A protein and the small-molecule ligand that binds it are described below.
Small molecule (SMILES): CC(=O)N[C@H]1[C@H](O[C@H]2[C@H](O)[C@@H](NC(C)=O)CO[C@@H]2CO)O[C@H](CO)[C@@H](O[C@@H]2O[C@H](CO[C@H]3O[C@H](CO)[C@@H](O)[C@H](O)[C@@H]3O[C@@H]3O[C@H](CO)[C@@H](O)[C@H](O)[C@H]3NC(C)=O)[C@@H](O)[C@H](O[C@H]3O[C@H](CO)[C@@H](O)[C@H](O)[C@@H]3O[C@@H]3O[C@H](CO)[C@@H](O)[C@H](O)[C@H]3NC(C)=O)[C@@H]2O)[C@@H]1O

Binding-site contacts:
Ligand atom C6 contacts residue PHE243 of chain 1.B at 3.9 Å (hydrophobic).
Ligand atom C6 contacts residue GLN295 of chain 1.B at 3.4 Å.
Ligand atom C1 contacts residue ASN297 of chain 1.B at 1.4 Å.
Ligand atom O4 contacts residue VAL264 of chain 1.B at 3.7 Å.
Ligand atom C5 contacts residue ASN297 of chain 1.B at 3.7 Å.
Ligand atom C1 contacts residue PHE241 of chain 1.B at 3.7 Å (hydrophobic).
Ligand atom N2 contacts residue ASN297 of chain 1.B at 2.9 Å (h-bond).
Ligand atom C5 contacts residue PHE243 of chain 1.B at 3.6 Å (hydrophobic).
Ligand atom C7 contacts residue ASN297 of chain 1.B at 3.3 Å.
Ligand atom C3 contacts residue ASP265 of chain 1.B at 3.6 Å.
Ligand atom C6 contacts residue THR260 of chain 1.B at 3.7 Å.
Ligand atom C8 contacts residue PHE241 of chain 1.B at 3.9 Å (hydrophobic).
Ligand atom O5 contacts residue VAL264 of chain 1.B at 3.9 Å.
Ligand atom O6 contacts residue PHE243 of chain 1.B at 3.8 Å.
Ligand atom C3 contacts residue PHE241 of chain 1.B at 3.8 Å (hydrophobic).
Ligand atom O3 contacts residue ASP265 of chain 1.B at 3.9 Å.
Ligand atom O7 contacts residue VAL264 of chain 1.B at 3.5 Å.
Ligand atom O7 contacts residue ASN297 of chain 1.B at 3.3 Å (h-bond).
Ligand atom C8 contacts residue ARG301 of chain 1.B at 3.8 Å.
Ligand atom C6 contacts residue PHE243 of chain 1.B at 3.8 Å (hydrophobic).
Ligand atom O5 contacts residue ASN297 of chain 1.B at 2.3 Å (h-bond).
Ligand atom O7 contacts residue ARG301 of chain 1.B at 3.0 Å (salt-bridge).
Ligand atom C6 contacts residue PHE241 of chain 1.B at 3.7 Å (hydrophobic).
Ligand atom C2 contacts residue PHE241 of chain 1.B at 3.7 Å (hydrophobic).
Ligand atom C7 contacts residue ARG301 of chain 1.B at 3.8 Å.
Ligand atom C1 contacts residue PHE243 of chain 1.B at 3.8 Å (hydrophobic).
Ligand atom C3 contacts residue ASN297 of chain 1.B at 3.7 Å.
Ligand atom O5 contacts residue PHE241 of chain 1.B at 3.9 Å.
Ligand atom O6 contacts residue PHE241 of chain 1.B at 3.9 Å.
Ligand atom N2 contacts residue ASP265 of chain 1.B at 2.7 Å (salt-bridge).
Ligand atom C8 contacts residue ASP265 of chain 1.B at 3.4 Å.
Ligand atom C4 contacts residue PHE241 of chain 1.B at 3.9 Å (hydrophobic).
Ligand atom C2 contacts residue PHE243 of chain 1.B at 3.8 Å (hydrophobic).
Ligand atom C1 contacts residue PHE243 of chain 1.B at 3.7 Å (hydrophobic).
Ligand atom C8 contacts residue LYS334 of chain 1.B at 3.8 Å.
Ligand atom C2 contacts residue ASN297 of chain 1.B at 2.4 Å.
Ligand atom C2 contacts residue ASP265 of chain 1.B at 3.6 Å.
Ligand atom C5 contacts residue GLN295 of chain 1.B at 4.0 Å.
Ligand atom C7 contacts residue ASP265 of chain 1.B at 3.5 Å.
Ligand atom O5 contacts residue PHE243 of chain 1.B at 4.0 Å.

Sequence of chain 1.B:
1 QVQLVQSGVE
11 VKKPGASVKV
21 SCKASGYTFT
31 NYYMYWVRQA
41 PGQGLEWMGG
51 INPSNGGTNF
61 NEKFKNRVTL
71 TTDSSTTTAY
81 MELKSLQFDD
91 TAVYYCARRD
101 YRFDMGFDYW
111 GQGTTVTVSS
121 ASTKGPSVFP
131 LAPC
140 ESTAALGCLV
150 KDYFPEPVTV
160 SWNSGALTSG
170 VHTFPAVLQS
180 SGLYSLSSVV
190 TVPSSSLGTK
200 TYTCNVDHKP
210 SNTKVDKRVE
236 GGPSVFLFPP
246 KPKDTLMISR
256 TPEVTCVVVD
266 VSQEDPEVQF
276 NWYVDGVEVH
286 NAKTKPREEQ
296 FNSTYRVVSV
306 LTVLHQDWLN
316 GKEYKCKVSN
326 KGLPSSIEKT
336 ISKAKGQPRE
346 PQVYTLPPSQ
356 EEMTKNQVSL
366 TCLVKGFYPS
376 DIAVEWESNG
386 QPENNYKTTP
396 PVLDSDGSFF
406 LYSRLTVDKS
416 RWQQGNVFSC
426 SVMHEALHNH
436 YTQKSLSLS